This small molecule binds to this protein.
Small molecule (SMILES): CC(=O)N[C@@H]1[C@@H](O)[C@H](O)[C@@H](CO)O[C@H]1O

Binding-site contacts:
Ligand atom C1 contacts residue THR324 of chain 1.A at 3.1 Å.
Ligand atom O5 contacts residue ASN322 of chain 1.A at 2.3 Å (h-bond).
Ligand atom C2 contacts residue THR324 of chain 1.A at 3.9 Å.
Ligand atom C7 contacts residue ASN322 of chain 1.A at 3.9 Å.
Ligand atom C4 contacts residue THR324 of chain 1.A at 4.4 Å.
Ligand atom C5 contacts residue ASN322 of chain 1.A at 3.6 Å.
Ligand atom C3 contacts residue THR324 of chain 1.A at 4.0 Å.
Ligand atom C5 contacts residue THR324 of chain 1.A at 3.7 Å.
Ligand atom N2 contacts residue ASN322 of chain 1.A at 3.0 Å (h-bond).
Ligand atom O5 contacts residue THR324 of chain 1.A at 3.7 Å.
Ligand atom C1 contacts residue ASN322 of chain 1.A at 1.4 Å.
Ligand atom N2 contacts residue THR324 of chain 1.A at 4.0 Å.
Ligand atom C3 contacts residue ASN322 of chain 1.A at 3.8 Å.
Ligand atom C2 contacts residue ASN322 of chain 1.A at 2.5 Å.
Ligand atom C4 contacts residue ASN322 of chain 1.A at 4.2 Å.
Ligand atom C8 contacts residue ASN322 of chain 1.A at 4.4 Å.

Sequence of chain 1.A:
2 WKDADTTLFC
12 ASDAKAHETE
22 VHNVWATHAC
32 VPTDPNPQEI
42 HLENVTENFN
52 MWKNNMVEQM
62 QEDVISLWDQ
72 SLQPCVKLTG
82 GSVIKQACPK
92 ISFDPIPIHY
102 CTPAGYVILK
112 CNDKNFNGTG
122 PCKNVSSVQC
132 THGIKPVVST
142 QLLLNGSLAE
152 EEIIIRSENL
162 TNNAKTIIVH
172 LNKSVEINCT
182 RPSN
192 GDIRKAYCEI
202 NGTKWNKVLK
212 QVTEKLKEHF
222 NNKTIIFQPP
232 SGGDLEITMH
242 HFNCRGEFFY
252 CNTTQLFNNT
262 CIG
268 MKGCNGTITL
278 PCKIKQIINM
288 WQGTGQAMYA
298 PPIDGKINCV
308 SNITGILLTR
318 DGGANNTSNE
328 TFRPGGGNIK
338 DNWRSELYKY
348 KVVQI